Sequence of chain 1.C:
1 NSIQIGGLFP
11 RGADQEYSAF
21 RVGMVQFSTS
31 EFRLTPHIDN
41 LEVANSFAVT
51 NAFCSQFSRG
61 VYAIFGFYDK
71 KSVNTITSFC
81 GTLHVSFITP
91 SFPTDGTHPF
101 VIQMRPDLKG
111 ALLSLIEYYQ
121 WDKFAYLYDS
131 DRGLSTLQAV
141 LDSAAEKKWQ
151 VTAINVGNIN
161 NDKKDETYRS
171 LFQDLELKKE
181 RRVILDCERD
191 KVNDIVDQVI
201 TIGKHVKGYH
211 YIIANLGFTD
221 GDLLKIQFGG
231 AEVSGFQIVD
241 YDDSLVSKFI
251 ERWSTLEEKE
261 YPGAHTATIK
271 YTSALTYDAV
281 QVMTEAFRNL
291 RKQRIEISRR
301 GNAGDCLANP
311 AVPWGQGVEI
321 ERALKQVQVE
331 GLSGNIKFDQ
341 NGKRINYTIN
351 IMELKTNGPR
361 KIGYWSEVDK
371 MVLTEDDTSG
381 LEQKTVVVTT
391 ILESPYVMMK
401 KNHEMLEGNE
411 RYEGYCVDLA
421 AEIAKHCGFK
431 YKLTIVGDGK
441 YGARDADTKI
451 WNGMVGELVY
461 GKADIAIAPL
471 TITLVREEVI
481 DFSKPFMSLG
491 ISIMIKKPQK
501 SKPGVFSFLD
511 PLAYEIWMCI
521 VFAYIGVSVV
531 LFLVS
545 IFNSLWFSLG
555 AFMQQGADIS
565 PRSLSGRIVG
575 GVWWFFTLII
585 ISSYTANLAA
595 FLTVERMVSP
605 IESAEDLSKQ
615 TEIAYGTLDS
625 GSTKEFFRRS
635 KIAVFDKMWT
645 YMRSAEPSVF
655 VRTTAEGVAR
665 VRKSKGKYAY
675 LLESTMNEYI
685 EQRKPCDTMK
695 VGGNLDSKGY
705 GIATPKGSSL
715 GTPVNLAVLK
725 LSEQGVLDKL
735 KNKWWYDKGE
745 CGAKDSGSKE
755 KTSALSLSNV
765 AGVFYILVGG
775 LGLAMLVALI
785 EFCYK

This protein binds this small molecule.
Small molecule (SMILES): CC(=O)N[C@@H]1[C@@H](O)[C@H](O)[C@@H](CO)O[C@H]1O

Binding-site contacts:
Ligand atom O7 contacts residue LYS337 of chain 1.C at 3.7 Å.
Ligand atom C7 contacts residue ASN346 of chain 1.C at 3.6 Å.
Ligand atom C7 contacts residue LYS337 of chain 1.C at 3.9 Å.
Ligand atom N2 contacts residue ASN346 of chain 1.C at 2.7 Å (h-bond).
Ligand atom C8 contacts residue GLN328 of chain 1.C at 3.5 Å.
Ligand atom O5 contacts residue ASN346 of chain 1.C at 2.5 Å (h-bond).
Ligand atom C8 contacts residue LYS337 of chain 1.C at 3.5 Å.
Ligand atom O5 contacts residue ASN335 of chain 1.C at 4.0 Å.
Ligand atom C6 contacts residue ASN335 of chain 1.C at 3.8 Å.
Ligand atom C1 contacts residue ASN346 of chain 1.C at 1.5 Å.
Ligand atom C4 contacts residue ASN346 of chain 1.C at 4.3 Å.
Ligand atom N2 contacts residue GLN328 of chain 1.C at 3.2 Å (h-bond).
Ligand atom C4 contacts residue ASN335 of chain 1.C at 3.4 Å.
Ligand atom C3 contacts residue ASN335 of chain 1.C at 4.1 Å.
Ligand atom C2 contacts residue ASN335 of chain 1.C at 4.0 Å.
Ligand atom C5 contacts residue ASN346 of chain 1.C at 3.8 Å.
Ligand atom O3 contacts residue GLN328 of chain 1.C at 3.5 Å (h-bond).
Ligand atom C3 contacts residue ASN346 of chain 1.C at 3.7 Å.
Ligand atom O7 contacts residue ASN346 of chain 1.C at 4.2 Å.
Ligand atom O6 contacts residue ASN335 of chain 1.C at 3.4 Å.
Ligand atom C1 contacts residue ASN335 of chain 1.C at 4.4 Å.
Ligand atom C3 contacts residue GLN328 of chain 1.C at 4.0 Å.
Ligand atom C2 contacts residue ASN346 of chain 1.C at 2.4 Å.
Ligand atom O3 contacts residue ASN335 of chain 1.C at 3.9 Å.
Ligand atom C2 contacts residue GLN328 of chain 1.C at 3.3 Å.
Ligand atom O7 contacts residue GLN328 of chain 1.C at 1.3 Å (h-bond).
Ligand atom C6 contacts residue ASN346 of chain 1.C at 4.4 Å.
Ligand atom O4 contacts residue ASN335 of chain 1.C at 4.0 Å.
Ligand atom C5 contacts residue ASN335 of chain 1.C at 4.2 Å.
Ligand atom C7 contacts residue GLN328 of chain 1.C at 2.4 Å.